Sequence of chain 1.B:
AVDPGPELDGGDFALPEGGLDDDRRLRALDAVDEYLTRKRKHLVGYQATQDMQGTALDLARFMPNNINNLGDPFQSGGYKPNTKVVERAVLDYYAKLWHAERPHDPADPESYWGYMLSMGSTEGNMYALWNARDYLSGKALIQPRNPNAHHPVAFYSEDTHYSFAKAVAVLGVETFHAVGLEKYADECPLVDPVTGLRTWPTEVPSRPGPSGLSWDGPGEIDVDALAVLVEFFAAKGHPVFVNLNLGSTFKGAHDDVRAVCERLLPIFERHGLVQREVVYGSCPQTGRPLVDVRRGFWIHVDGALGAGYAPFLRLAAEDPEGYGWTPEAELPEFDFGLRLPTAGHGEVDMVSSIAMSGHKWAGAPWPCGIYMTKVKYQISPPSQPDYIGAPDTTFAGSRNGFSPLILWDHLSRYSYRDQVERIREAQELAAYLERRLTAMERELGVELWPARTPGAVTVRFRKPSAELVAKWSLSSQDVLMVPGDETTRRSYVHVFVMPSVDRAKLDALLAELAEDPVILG

Sequence of chain 1.A:
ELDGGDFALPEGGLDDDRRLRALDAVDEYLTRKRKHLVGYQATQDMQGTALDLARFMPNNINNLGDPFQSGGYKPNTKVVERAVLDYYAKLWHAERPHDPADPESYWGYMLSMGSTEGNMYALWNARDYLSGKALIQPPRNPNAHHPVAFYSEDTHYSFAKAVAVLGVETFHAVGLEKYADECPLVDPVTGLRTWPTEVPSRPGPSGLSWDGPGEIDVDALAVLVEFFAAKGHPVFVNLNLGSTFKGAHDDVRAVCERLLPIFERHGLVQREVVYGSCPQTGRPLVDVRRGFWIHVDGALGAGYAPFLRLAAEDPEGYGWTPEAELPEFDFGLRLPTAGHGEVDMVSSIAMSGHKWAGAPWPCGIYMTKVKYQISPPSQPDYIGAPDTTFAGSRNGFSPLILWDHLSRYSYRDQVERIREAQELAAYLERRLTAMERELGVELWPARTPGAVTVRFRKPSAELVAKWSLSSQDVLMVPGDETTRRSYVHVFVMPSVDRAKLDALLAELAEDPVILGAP

Binding-site contacts:
Ligand atom CAB contacts residue ALA338 of chain 1.A at 3.6 Å (hydrophobic).
Ligand atom PAT contacts residue SER138 of chain 1.A at 3.5 Å.
Ligand atom CAC contacts residue HIS195 of chain 1.A at 3.5 Å.
Ligand atom OAW contacts residue SER138 of chain 1.A at 3.3 Å (h-bond).
Ligand atom OAS contacts residue LYS394 of chain 1.A at 3.1 Å (salt-bridge).
Ligand atom OAW contacts residue SER432 of chain 1.B at 3.7 Å.
Ligand atom OAV contacts residue SER432 of chain 1.B at 3.2 Å (h-bond).
Ligand atom NAY contacts residue HIS195 of chain 1.A at 3.6 Å.
Ligand atom O contacts residue HIS195 of chain 1.A at 3.0 Å (h-bond).
Ligand atom CAB contacts residue HIS195 of chain 1.A at 3.6 Å.
Ligand atom CAX contacts residue HIS195 of chain 1.A at 3.5 Å.
Ligand atom CAE contacts residue LYS394 of chain 1.A at 3.6 Å.
Ligand atom NAY contacts residue ASP336 of chain 1.A at 2.7 Å (salt-bridge).
Ligand atom CAA contacts residue THR283 of chain 1.A at 3.6 Å.
Ligand atom CAO contacts residue TYR421 of chain 1.B at 3.3 Å (hydrophobic).
Ligand atom PAT contacts residue SER432 of chain 1.B at 3.4 Å.
Ligand atom OAV contacts residue HIS393 of chain 1.A at 2.8 Å.
Ligand atom OAW contacts residue GLY137 of chain 1.A at 3.5 Å.
Ligand atom CAC contacts residue THR283 of chain 1.A at 3.5 Å.
Ligand atom OAD contacts residue THR283 of chain 1.A at 2.9 Å (h-bond).
Ligand atom OAV contacts residue LYS394 of chain 1.A at 3.2 Å (salt-bridge).
Ligand atom OAV contacts residue GLY137 of chain 1.A at 3.2 Å.
Ligand atom CAQ contacts residue HIS195 of chain 1.A at 3.4 Å.
Ligand atom OAW contacts residue THR139 of chain 1.A at 2.6 Å (h-bond).
Ligand atom N contacts residue LYS394 of chain 1.A at 3.5 Å.
Ligand atom CAR contacts residue HIS195 of chain 1.A at 3.2 Å.
Ligand atom CAO contacts residue TYR63 of chain 1.A at 3.6 Å (hydrophobic).
Ligand atom CAF contacts residue LYS394 of chain 1.A at 3.4 Å.
Ligand atom OAD contacts residue GLN64 of chain 1.A at 3.7 Å.
Ligand atom OAU contacts residue SER432 of chain 1.B at 2.6 Å (h-bond).
Ligand atom CB contacts residue SER432 of chain 1.B at 3.4 Å.
Ligand atom CAF contacts residue HIS195 of chain 1.A at 3.3 Å.
Ligand atom OAV contacts residue SER138 of chain 1.A at 3.2 Å (h-bond).
Ligand atom OAS contacts residue SER138 of chain 1.A at 3.6 Å (h-bond).
Ligand atom CAA contacts residue ASP336 of chain 1.A at 3.5 Å.
Ligand atom CAE contacts residue HIS195 of chain 1.A at 3.3 Å.
Ligand atom OAV contacts residue SER391 of chain 1.A at 3.6 Å.
Ligand atom NAY contacts residue ALA338 of chain 1.A at 3.5 Å.
Ligand atom CAB contacts residue ASP336 of chain 1.A at 3.5 Å.
Ligand atom CAX contacts residue ASP336 of chain 1.A at 3.5 Å.

This small molecule binds to this protein.
Small molecule (SMILES): COC(=O)[C@H](CCSC)/N=C/c1c(COP(=O)(O)O)cnc(C)c1O